A protein and the small-molecule ligand that binds it are described below.
Small molecule (SMILES): CC(=O)N[C@@H]1[C@@H](O)[C@H](O)[C@@H](CO)O[C@H]1O

Binding-site contacts:
Ligand atom O5 contacts residue ASN654 of chain 1.C at 2.4 Å (h-bond).
Ligand atom C1 contacts residue ASN654 of chain 1.C at 1.4 Å.
Ligand atom C3 contacts residue ASN654 of chain 1.C at 3.8 Å.
Ligand atom N2 contacts residue ASN654 of chain 1.C at 2.9 Å (h-bond).
Ligand atom C4 contacts residue ASN654 of chain 1.C at 4.2 Å.
Ligand atom C8 contacts residue HIS652 of chain 1.C at 3.9 Å.
Ligand atom C2 contacts residue ASN654 of chain 1.C at 2.5 Å.
Ligand atom O7 contacts residue ASN654 of chain 1.C at 3.5 Å (h-bond).
Ligand atom C5 contacts residue ASN654 of chain 1.C at 3.6 Å.
Ligand atom C8 contacts residue ASN654 of chain 1.C at 4.5 Å.
Ligand atom C7 contacts residue ASN654 of chain 1.C at 3.4 Å.

Sequence of chain 1.C:
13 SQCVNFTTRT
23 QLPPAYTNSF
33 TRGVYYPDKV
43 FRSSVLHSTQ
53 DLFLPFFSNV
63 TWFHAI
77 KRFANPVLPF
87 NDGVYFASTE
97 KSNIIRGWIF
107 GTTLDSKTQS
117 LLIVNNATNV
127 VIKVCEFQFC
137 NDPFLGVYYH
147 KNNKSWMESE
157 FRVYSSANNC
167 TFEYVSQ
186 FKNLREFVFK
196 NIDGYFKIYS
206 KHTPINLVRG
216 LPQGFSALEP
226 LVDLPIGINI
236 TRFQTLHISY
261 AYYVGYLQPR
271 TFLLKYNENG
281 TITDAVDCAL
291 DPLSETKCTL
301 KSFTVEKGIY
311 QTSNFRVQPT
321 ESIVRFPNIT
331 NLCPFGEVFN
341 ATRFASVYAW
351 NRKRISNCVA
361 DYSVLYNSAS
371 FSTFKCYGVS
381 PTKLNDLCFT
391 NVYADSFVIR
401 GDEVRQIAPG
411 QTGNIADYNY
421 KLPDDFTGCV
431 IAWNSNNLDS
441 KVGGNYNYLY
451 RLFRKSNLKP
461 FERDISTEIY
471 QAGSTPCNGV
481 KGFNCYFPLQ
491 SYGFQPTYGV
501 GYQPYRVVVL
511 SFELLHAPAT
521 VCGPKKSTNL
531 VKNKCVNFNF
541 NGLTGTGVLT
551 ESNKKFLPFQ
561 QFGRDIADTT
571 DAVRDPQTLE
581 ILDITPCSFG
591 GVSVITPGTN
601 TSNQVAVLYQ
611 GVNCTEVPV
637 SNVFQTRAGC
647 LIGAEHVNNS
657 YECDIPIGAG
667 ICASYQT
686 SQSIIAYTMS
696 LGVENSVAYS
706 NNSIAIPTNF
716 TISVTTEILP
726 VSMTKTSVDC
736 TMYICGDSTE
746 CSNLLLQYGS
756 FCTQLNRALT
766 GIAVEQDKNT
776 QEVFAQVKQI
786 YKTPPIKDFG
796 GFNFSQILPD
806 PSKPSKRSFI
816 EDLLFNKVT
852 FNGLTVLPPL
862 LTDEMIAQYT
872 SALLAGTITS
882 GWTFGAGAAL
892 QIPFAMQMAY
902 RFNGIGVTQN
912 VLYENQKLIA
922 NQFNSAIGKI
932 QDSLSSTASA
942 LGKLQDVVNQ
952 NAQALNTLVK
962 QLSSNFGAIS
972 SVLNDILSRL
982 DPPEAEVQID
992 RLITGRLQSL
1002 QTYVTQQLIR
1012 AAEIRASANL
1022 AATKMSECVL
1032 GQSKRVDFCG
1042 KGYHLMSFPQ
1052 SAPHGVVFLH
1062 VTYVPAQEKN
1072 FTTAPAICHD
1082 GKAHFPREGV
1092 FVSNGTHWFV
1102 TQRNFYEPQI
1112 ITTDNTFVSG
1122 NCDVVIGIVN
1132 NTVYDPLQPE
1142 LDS